The protein below binds the small molecule below.
Small molecule (SMILES): CC(=O)N[C@@H]1[C@@H](O)[C@H](O)[C@@H](CO)O[C@H]1O

Binding-site contacts:
Ligand atom N2 contacts residue PHE349 of chain 1.F at 4.4 Å.
Ligand atom O7 contacts residue ASN351 of chain 1.F at 3.0 Å (h-bond).
Ligand atom C2 contacts residue ASN351 of chain 1.F at 2.5 Å.
Ligand atom C5 contacts residue ASN351 of chain 1.F at 3.6 Å.
Ligand atom C7 contacts residue ASN351 of chain 1.F at 3.3 Å.
Ligand atom O5 contacts residue ASN351 of chain 1.F at 2.3 Å (h-bond).
Ligand atom C7 contacts residue PHE349 of chain 1.F at 4.4 Å (hydrophobic).
Ligand atom C1 contacts residue ASN351 of chain 1.F at 1.4 Å.
Ligand atom N2 contacts residue ASN351 of chain 1.F at 2.9 Å (h-bond).
Ligand atom C3 contacts residue ASN351 of chain 1.F at 3.8 Å.
Ligand atom C8 contacts residue PHE349 of chain 1.F at 4.3 Å (hydrophobic).
Ligand atom C4 contacts residue ASN351 of chain 1.F at 4.2 Å.

Sequence of chain 1.F:
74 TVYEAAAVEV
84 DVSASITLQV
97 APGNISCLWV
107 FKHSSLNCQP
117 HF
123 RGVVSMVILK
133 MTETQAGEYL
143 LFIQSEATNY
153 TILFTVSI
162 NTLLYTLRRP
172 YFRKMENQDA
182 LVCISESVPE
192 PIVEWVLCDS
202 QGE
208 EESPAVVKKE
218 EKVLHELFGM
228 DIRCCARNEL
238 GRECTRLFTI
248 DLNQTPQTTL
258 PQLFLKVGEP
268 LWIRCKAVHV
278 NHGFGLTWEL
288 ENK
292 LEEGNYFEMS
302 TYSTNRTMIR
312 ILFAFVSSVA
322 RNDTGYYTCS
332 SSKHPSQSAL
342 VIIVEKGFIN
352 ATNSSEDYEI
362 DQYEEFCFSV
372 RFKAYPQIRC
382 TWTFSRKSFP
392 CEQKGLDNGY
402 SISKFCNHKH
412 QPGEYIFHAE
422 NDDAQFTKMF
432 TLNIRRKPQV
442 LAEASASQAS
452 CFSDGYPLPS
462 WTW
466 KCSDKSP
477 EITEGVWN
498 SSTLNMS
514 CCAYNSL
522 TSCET